Sequence of chain 1.A:
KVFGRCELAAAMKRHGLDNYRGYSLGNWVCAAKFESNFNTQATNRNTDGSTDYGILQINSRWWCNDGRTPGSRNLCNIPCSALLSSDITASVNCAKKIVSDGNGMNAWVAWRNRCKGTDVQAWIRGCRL

Binding-site contacts:
Ligand atom O7 contacts residue ASN59 of chain 1.A at 2.8 Å (h-bond).
Ligand atom O5 contacts residue ASN59 of chain 1.A at 3.7 Å.
Ligand atom O6 contacts residue ARG73 of chain 1.A at 3.8 Å.
Ligand atom C1 contacts residue TRP62 of chain 1.A at 3.9 Å (hydrophobic).
Ligand atom C5 contacts residue GOL1 of chain 1.C at 3.6 Å.
Ligand atom N2 contacts residue GOL1 of chain 1.C at 2.9 Å (h-bond).
Ligand atom C8 contacts residue ILE98 of chain 1.A at 3.9 Å (hydrophobic).
Ligand atom C4 contacts residue TRP62 of chain 1.A at 3.7 Å (hydrophobic).
Ligand atom O7 contacts residue TRP63 of chain 1.A at 3.3 Å.
Ligand atom C8 contacts residue TRP108 of chain 1.A at 3.4 Å (hydrophobic).
Ligand atom C1 contacts residue GOL1 of chain 1.C at 1.4 Å.
Ligand atom O3 contacts residue ALA107 of chain 1.A at 4.0 Å.
Ligand atom C6 contacts residue TRP63 of chain 1.A at 3.5 Å (hydrophobic).
Ligand atom C2 contacts residue ALA107 of chain 1.A at 3.8 Å (hydrophobic).
Ligand atom O5 contacts residue TRP62 of chain 1.A at 4.0 Å.
Ligand atom C7 contacts residue GOL1 of chain 1.C at 3.5 Å.
Ligand atom C6 contacts residue ASP101 of chain 1.A at 3.5 Å.
Ligand atom O3 contacts residue TRP63 of chain 1.A at 3.0 Å (h-bond).
Ligand atom O6 contacts residue TRP62 of chain 1.A at 3.7 Å.
Ligand atom C7 contacts residue TRP63 of chain 1.A at 3.8 Å (hydrophobic).
Ligand atom C6 contacts residue TRP62 of chain 1.A at 3.9 Å (hydrophobic).
Ligand atom C7 contacts residue ALA107 of chain 1.A at 4.0 Å (hydrophobic).
Ligand atom O5 contacts residue GOL1 of chain 1.C at 2.3 Å (h-bond).
Ligand atom N2 contacts residue ALA107 of chain 1.A at 3.1 Å (h-bond).
Ligand atom C6 contacts residue TRP62 of chain 1.A at 3.9 Å (hydrophobic).
Ligand atom C8 contacts residue ILE58 of chain 1.A at 4.0 Å (hydrophobic).
Ligand atom O7 contacts residue ILE58 of chain 1.A at 3.7 Å.
Ligand atom C3 contacts residue ALA107 of chain 1.A at 4.0 Å (hydrophobic).
Ligand atom C7 contacts residue ASN59 of chain 1.A at 3.9 Å.
Ligand atom C5 contacts residue TRP62 of chain 1.A at 3.8 Å (hydrophobic).
Ligand atom C3 contacts residue GOL1 of chain 1.C at 3.7 Å.
Ligand atom O6 contacts residue LEU75 of chain 1.A at 3.8 Å.
Ligand atom O7 contacts residue GLN57 of chain 1.A at 4.0 Å.
Ligand atom C1 contacts residue ALA107 of chain 1.A at 3.7 Å (hydrophobic).
Ligand atom C2 contacts residue GOL1 of chain 1.C at 2.4 Å.
Ligand atom O6 contacts residue TRP62 of chain 1.A at 2.8 Å (h-bond).
Ligand atom C4 contacts residue ASP101 of chain 1.A at 3.9 Å.
Ligand atom O7 contacts residue GOL1 of chain 1.C at 3.6 Å.
Ligand atom O4 contacts residue ASP101 of chain 1.A at 2.8 Å (salt-bridge).
Ligand atom C8 contacts residue GLN57 of chain 1.A at 3.7 Å.

A protein and the small-molecule ligand that binds it are described below.
Small molecule (SMILES): CC(=O)N[C@H]1CO[C@H](CO)[C@@H](O[C@@H]2O[C@H](CO)[C@H](O)[C@H](O)[C@H]2O)[C@@H]1O